Binding-site contacts:
Ligand atom C17 contacts residue GLY279 of chain 1.B at 3.5 Å.
Ligand atom C12 contacts residue MET267 of chain 1.B at 3.9 Å (hydrophobic).
Ligand atom C4 contacts residue ILE246 of chain 1.B at 3.4 Å (hydrophobic).
Ligand atom C24 contacts residue TYR247 of chain 1.B at 3.8 Å (hydrophobic).
Ligand atom C21 contacts residue MET267 of chain 1.B at 3.6 Å (hydrophobic).
Ligand atom C25 contacts residue GLU275 of chain 1.B at 3.6 Å.
Ligand atom C10 contacts residue VAL232 of chain 1.B at 3.8 Å (hydrophobic).
Ligand atom C10 contacts residue ILE246 of chain 1.B at 3.5 Å (hydrophobic).
Ligand atom N20 contacts residue GLY279 of chain 1.B at 3.5 Å.
Ligand atom C10 contacts residue GLN280 of chain 1.B at 3.7 Å.
Ligand atom N18 contacts residue GLY279 of chain 1.B at 3.6 Å.
Ligand atom C8 contacts residue GLN280 of chain 1.B at 3.8 Å.
Ligand atom C13 contacts residue PHE283 of chain 1.B at 3.7 Å (hydrophobic).
Ligand atom C12 contacts residue TYR247 of chain 1.B at 3.7 Å (hydrophobic).
Ligand atom C17 contacts residue TYR247 of chain 1.B at 3.9 Å (hydrophobic).
Ligand atom C2 contacts residue LEU229 of chain 1.B at 3.3 Å (hydrophobic).
Ligand atom C4 contacts residue PHE283 of chain 1.B at 3.8 Å (hydrophobic).
Ligand atom C2 contacts residue PHE283 of chain 1.B at 3.8 Å (hydrophobic).
Ligand atom N7 contacts residue PHE283 of chain 1.B at 3.6 Å.
Ligand atom N18 contacts residue TYR247 of chain 1.B at 2.8 Å (h-bond).
Ligand atom N7 contacts residue PHE250 of chain 1.B at 3.7 Å.
Ligand atom C11 contacts residue LEU229 of chain 1.B at 3.9 Å (hydrophobic).
Ligand atom N6 contacts residue PHE283 of chain 1.B at 3.5 Å.
Ligand atom C23 contacts residue GLU275 of chain 1.B at 3.5 Å.
Ligand atom C12 contacts residue PHE250 of chain 1.B at 3.8 Å (hydrophobic).
Ligand atom C24 contacts residue MET267 of chain 1.B at 3.6 Å (hydrophobic).
Ligand atom C11 contacts residue PHE283 of chain 1.B at 3.9 Å (hydrophobic).
Ligand atom C13 contacts residue TYR247 of chain 1.B at 3.4 Å (hydrophobic).
Ligand atom C5 contacts residue PHE283 of chain 1.B at 3.7 Å (hydrophobic).
Ligand atom N1 contacts residue ILE246 of chain 1.B at 3.4 Å.
Ligand atom C13 contacts residue GLN280 of chain 1.B at 3.6 Å.
Ligand atom C10 contacts residue SER231 of chain 1.B at 3.9 Å.
Ligand atom C14 contacts residue TYR247 of chain 1.B at 3.5 Å (hydrophobic).
Ligand atom C3 contacts residue PHE283 of chain 1.B at 3.4 Å (hydrophobic).
Ligand atom N9 contacts residue GLN280 of chain 1.B at 3.1 Å (h-bond).
Ligand atom C13 contacts residue GLY279 of chain 1.B at 3.9 Å.
Ligand atom N15 contacts residue GLY279 of chain 1.B at 3.6 Å.
Ligand atom N16 contacts residue MET267 of chain 1.B at 3.9 Å.
Ligand atom C14 contacts residue GLY279 of chain 1.B at 3.5 Å.
Ligand atom N20 contacts residue MET267 of chain 1.B at 3.8 Å.

Sequence of chain 1.B:
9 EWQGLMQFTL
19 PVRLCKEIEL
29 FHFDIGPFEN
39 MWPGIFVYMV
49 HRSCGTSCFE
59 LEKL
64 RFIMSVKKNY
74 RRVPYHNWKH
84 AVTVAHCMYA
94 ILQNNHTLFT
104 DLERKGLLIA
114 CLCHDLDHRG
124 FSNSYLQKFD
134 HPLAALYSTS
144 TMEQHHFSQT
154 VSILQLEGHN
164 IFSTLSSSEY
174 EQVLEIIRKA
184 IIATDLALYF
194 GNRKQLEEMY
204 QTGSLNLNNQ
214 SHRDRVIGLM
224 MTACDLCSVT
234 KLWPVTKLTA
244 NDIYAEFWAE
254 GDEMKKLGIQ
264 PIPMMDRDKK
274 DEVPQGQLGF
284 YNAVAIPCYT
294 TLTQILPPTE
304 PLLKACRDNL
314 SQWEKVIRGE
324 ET

The small molecule below binds the protein below.
Small molecule (SMILES): Cc1ncc(C)n2nc(CCc3nc(N4CC[C@H](C)C4)nn3C)nc12